This small molecule binds to this protein.
Small molecule (SMILES): Cc1cc(-c2cc3c(=O)n(C)cc(-c4cc(C(C)(C)O)ccc4Oc4ccc(F)cc4F)c3o2)cc(C)c1OCCO

Sequence of chain 1.A:
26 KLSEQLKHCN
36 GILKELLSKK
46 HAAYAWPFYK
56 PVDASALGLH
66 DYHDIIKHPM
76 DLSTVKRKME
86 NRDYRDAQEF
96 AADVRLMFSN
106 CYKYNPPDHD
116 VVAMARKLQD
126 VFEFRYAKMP

Binding-site contacts:
Ligand atom CAP contacts residue TRP51 of chain 1.A at 3.7 Å (hydrophobic).
Ligand atom OBB contacts residue VAL116 of chain 1.A at 3.7 Å.
Ligand atom CAK contacts residue PHE53 of chain 1.A at 3.6 Å (hydrophobic).
Ligand atom CAJ contacts residue LEU62 of chain 1.A at 3.8 Å (hydrophobic).
Ligand atom OBA contacts residue PRO56 of chain 1.A at 3.4 Å (h-bond).
Ligand atom CAI contacts residue ASN110 of chain 1.A at 3.3 Å.
Ligand atom CAK contacts residue VAL57 of chain 1.A at 3.6 Å (hydrophobic).
Ligand atom FBO contacts residue ASP115 of chain 1.A at 3.8 Å.
Ligand atom CAW contacts residue EDO1 of chain 1.F at 3.6 Å.
Ligand atom CAS contacts residue EDO1 of chain 1.F at 3.8 Å.
Ligand atom CBJ contacts residue VAL116 of chain 1.A at 3.9 Å (hydrophobic).
Ligand atom CBN contacts residue EDO1 of chain 1.F at 3.4 Å.
Ligand atom CBM contacts residue EDO1 of chain 1.F at 3.1 Å.
Ligand atom CBG contacts residue LEU64 of chain 1.A at 3.5 Å (hydrophobic).
Ligand atom CAM contacts residue EDO1 of chain 1.F at 3.8 Å.
Ligand atom OAL contacts residue ASN110 of chain 1.A at 3.0 Å (h-bond).
Ligand atom CAK contacts residue PRO52 of chain 1.A at 3.4 Å (hydrophobic).
Ligand atom CAQ contacts residue TRP51 of chain 1.A at 3.6 Å (hydrophobic).
Ligand atom CAV contacts residue EDO1 of chain 1.F at 3.7 Å.
Ligand atom FBP contacts residue MET119 of chain 1.A at 3.8 Å.
Ligand atom OBA contacts residue ASP58 of chain 1.A at 3.6 Å.
Ligand atom NAD contacts residue VAL57 of chain 1.A at 3.6 Å.
Ligand atom CAO contacts residue LEU62 of chain 1.A at 3.8 Å (hydrophobic).
Ligand atom CAY contacts residue LEU62 of chain 1.A at 3.6 Å (hydrophobic).
Ligand atom CAW contacts residue ASN110 of chain 1.A at 3.5 Å.
Ligand atom FBP contacts residue PRO52 of chain 1.A at 3.5 Å.
Ligand atom CAP contacts residue LEU62 of chain 1.A at 3.9 Å (hydrophobic).
Ligand atom CAN contacts residue LEU62 of chain 1.A at 3.5 Å (hydrophobic).
Ligand atom CBJ contacts residue TRP51 of chain 1.A at 3.6 Å (hydrophobic).
Ligand atom CAT contacts residue EDO1 of chain 1.F at 3.8 Å.
Ligand atom CAC contacts residue ASN110 of chain 1.A at 3.9 Å.
Ligand atom OAG contacts residue LEU62 of chain 1.A at 3.6 Å.
Ligand atom CAE contacts residue PRO52 of chain 1.A at 3.5 Å (hydrophobic).
Ligand atom FBP contacts residue TRP51 of chain 1.A at 3.0 Å.
Ligand atom NAD contacts residue VAL116 of chain 1.A at 3.9 Å.
Ligand atom CAY contacts residue ASP58 of chain 1.A at 3.6 Å.
Ligand atom FBP contacts residue VAL116 of chain 1.A at 3.4 Å.
Ligand atom CAU contacts residue EDO1 of chain 1.F at 3.7 Å.
Ligand atom CAE contacts residue VAL57 of chain 1.A at 3.9 Å (hydrophobic).
Ligand atom CAC contacts residue VAL116 of chain 1.A at 3.9 Å (hydrophobic).